A protein and the small-molecule ligand that binds it are described below.
Small molecule (SMILES): O=Cc1ccc([N+](=O)[O-])c(N2CCOCC2)c1

Binding-site contacts:
Ligand atom C14 contacts residue ILE173 of chain 1.A at 4.2 Å (hydrophobic).
Ligand atom N02 contacts residue ILE224 of chain 1.A at 4.3 Å.
Ligand atom C14 contacts residue LYS127 of chain 1.A at 2.9 Å.
Ligand atom C14 contacts residue ILE8 of chain 1.B at 3.6 Å (hydrophobic).
Ligand atom O08 contacts residue ASN47 of chain 1.A at 4.0 Å.
Ligand atom C15 contacts residue ILE224 of chain 1.A at 3.6 Å (hydrophobic).
Ligand atom C11 contacts residue ILE173 of chain 1.A at 4.3 Å (hydrophobic).
Ligand atom C06 contacts residue ASN47 of chain 1.A at 4.3 Å.
Ligand atom C15 contacts residue ILE8 of chain 1.B at 3.9 Å (hydrophobic).
Ligand atom C07 contacts residue VAL51 of chain 1.A at 3.6 Å (hydrophobic).
Ligand atom C15 contacts residue PRO172 of chain 1.A at 3.5 Å (hydrophobic).
Ligand atom C13 contacts residue ILE8 of chain 1.B at 4.2 Å (hydrophobic).
Ligand atom C15 contacts residue LYS127 of chain 1.A at 4.3 Å.
Ligand atom C12 contacts residue LYS127 of chain 1.A at 2.5 Å.
Ligand atom C12 contacts residue ILE8 of chain 1.B at 4.0 Å (hydrophobic).
Ligand atom O01 contacts residue PRO172 of chain 1.A at 3.5 Å.
Ligand atom C13 contacts residue GLY176 of chain 1.A at 4.5 Å.
Ligand atom C13 contacts residue LYS127 of chain 1.A at 1.4 Å.
Ligand atom C04 contacts residue ILE8 of chain 1.B at 4.3 Å (hydrophobic).
Ligand atom C06 contacts residue GLY10 of chain 1.B at 4.3 Å.
Ligand atom N05 contacts residue ASN47 of chain 1.A at 4.4 Å.
Ligand atom O08 contacts residue SER13 of chain 1.B at 4.1 Å.
Ligand atom O08 contacts residue ARG12 of chain 1.B at 3.7 Å.
Ligand atom C14 contacts residue PRO172 of chain 1.A at 3.5 Å (hydrophobic).
Ligand atom C10 contacts residue ASN47 of chain 1.A at 3.4 Å.
Ligand atom C14 contacts residue ILE224 of chain 1.A at 4.4 Å (hydrophobic).
Ligand atom C12 contacts residue ILE173 of chain 1.A at 4.1 Å (hydrophobic).
Ligand atom C11 contacts residue ILE8 of chain 1.B at 4.0 Å (hydrophobic).
Ligand atom O01 contacts residue ILE224 of chain 1.A at 3.8 Å.
Ligand atom C03 contacts residue ILE224 of chain 1.A at 4.4 Å (hydrophobic).
Ligand atom C14 contacts residue GLY176 of chain 1.A at 3.7 Å.
Ligand atom C07 contacts residue ASN47 of chain 1.A at 3.8 Å.
Ligand atom C11 contacts residue LYS127 of chain 1.A at 3.8 Å.
Ligand atom C09 contacts residue ASN47 of chain 1.A at 3.4 Å.
Ligand atom O08 contacts residue VAL51 of chain 1.A at 3.9 Å.

Sequence of chain 1.A:
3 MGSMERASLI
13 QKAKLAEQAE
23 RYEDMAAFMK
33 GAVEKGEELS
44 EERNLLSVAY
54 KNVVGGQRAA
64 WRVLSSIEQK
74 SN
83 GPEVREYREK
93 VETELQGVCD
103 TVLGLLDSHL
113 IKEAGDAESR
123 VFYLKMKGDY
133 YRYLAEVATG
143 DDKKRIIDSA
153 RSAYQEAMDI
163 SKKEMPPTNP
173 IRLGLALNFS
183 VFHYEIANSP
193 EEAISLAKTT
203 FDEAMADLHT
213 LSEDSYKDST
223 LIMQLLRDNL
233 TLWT

Sequence of chain 1.B:
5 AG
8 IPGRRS